Sequence of chain 2.A:
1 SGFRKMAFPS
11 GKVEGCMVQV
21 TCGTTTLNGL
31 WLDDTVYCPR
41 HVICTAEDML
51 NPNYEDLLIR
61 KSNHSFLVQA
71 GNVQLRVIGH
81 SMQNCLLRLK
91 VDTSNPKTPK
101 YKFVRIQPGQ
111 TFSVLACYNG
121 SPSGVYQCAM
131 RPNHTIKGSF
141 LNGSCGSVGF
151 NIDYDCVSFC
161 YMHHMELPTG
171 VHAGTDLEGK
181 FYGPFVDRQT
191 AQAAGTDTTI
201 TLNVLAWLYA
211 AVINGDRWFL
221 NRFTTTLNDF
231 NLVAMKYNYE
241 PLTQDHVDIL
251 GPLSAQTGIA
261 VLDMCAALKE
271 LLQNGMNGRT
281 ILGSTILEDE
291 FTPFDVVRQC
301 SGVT

This small molecule binds to this protein.
Small molecule (SMILES): CC(C)C[C@H](NC(=O)OCc1ccccc1)C(=O)N[C@H](CO)C[C@@H]1CCNC1=O

Binding-site contacts:
Ligand atom O30 contacts residue HIS172 of chain 2.A at 3.4 Å.
Ligand atom C16 contacts residue HIS41 of chain 2.A at 3.7 Å.
Ligand atom C27 contacts residue ASN142 of chain 2.A at 3.6 Å.
Ligand atom C15 contacts residue MET165 of chain 2.A at 3.8 Å (hydrophobic).
Ligand atom C12 contacts residue HIS164 of chain 2.A at 3.6 Å.
Ligand atom N28 contacts residue LEU141 of chain 2.A at 4.0 Å.
Ligand atom N28 contacts residue PHE140 of chain 2.A at 3.2 Å (h-bond).
Ligand atom N19 contacts residue CYS145 of chain 2.A at 3.0 Å (h-bond).
Ligand atom C21 contacts residue CYS145 of chain 2.A at 1.8 Å (hydrophobic).
Ligand atom C13 contacts residue HIS41 of chain 2.A at 4.0 Å.
Ligand atom N11 contacts residue GLN189 of chain 2.A at 3.3 Å (h-bond).
Ligand atom O22 contacts residue GLY143 of chain 2.A at 3.5 Å (h-bond).
Ligand atom N28 contacts residue GLU166 of chain 2.A at 3.1 Å (salt-bridge).
Ligand atom O30 contacts residue HIS163 of chain 2.A at 2.6 Å (h-bond).
Ligand atom C7 contacts residue GLU166 of chain 2.A at 3.3 Å.
Ligand atom C20 contacts residue CYS145 of chain 2.A at 2.7 Å (hydrophobic).
Ligand atom O22 contacts residue CYS145 of chain 2.A at 2.9 Å (h-bond).
Ligand atom C24 contacts residue SER144 of chain 2.A at 3.8 Å.
Ligand atom C16 contacts residue MET49 of chain 2.A at 3.9 Å (hydrophobic).
Ligand atom O8 contacts residue GLN189 of chain 2.A at 3.7 Å.
Ligand atom O30 contacts residue MET165 of chain 2.A at 3.8 Å.
Ligand atom C17 contacts residue HIS164 of chain 2.A at 3.7 Å.
Ligand atom C12 contacts residue MET165 of chain 2.A at 4.0 Å (hydrophobic).
Ligand atom O30 contacts residue GLU166 of chain 2.A at 3.4 Å.
Ligand atom O10 contacts residue MET165 of chain 2.A at 3.5 Å.
Ligand atom C20 contacts residue HIS164 of chain 2.A at 3.9 Å.
Ligand atom C26 contacts residue ASN142 of chain 2.A at 3.4 Å.
Ligand atom C27 contacts residue LEU141 of chain 2.A at 3.7 Å (hydrophobic).
Ligand atom C9 contacts residue GLN189 of chain 2.A at 4.0 Å.
Ligand atom N19 contacts residue HIS164 of chain 2.A at 2.9 Å (h-bond).
Ligand atom C29 contacts residue GLU166 of chain 2.A at 3.5 Å.
Ligand atom C21 contacts residue HIS41 of chain 2.A at 4.0 Å.
Ligand atom C29 contacts residue HIS163 of chain 2.A at 3.6 Å.
Ligand atom C24 contacts residue HIS163 of chain 2.A at 3.7 Å.
Ligand atom O30 contacts residue PHE140 of chain 2.A at 3.5 Å.
Ligand atom C15 contacts residue HIS164 of chain 2.A at 3.9 Å.
Ligand atom O10 contacts residue GLU166 of chain 2.A at 3.0 Å (salt-bridge).
Ligand atom O22 contacts residue SER144 of chain 2.A at 3.6 Å (h-bond).
Ligand atom N19 contacts residue MET165 of chain 2.A at 3.9 Å.
Ligand atom C24 contacts residue CYS145 of chain 2.A at 3.2 Å (hydrophobic).